Sequence of chain 1.A:
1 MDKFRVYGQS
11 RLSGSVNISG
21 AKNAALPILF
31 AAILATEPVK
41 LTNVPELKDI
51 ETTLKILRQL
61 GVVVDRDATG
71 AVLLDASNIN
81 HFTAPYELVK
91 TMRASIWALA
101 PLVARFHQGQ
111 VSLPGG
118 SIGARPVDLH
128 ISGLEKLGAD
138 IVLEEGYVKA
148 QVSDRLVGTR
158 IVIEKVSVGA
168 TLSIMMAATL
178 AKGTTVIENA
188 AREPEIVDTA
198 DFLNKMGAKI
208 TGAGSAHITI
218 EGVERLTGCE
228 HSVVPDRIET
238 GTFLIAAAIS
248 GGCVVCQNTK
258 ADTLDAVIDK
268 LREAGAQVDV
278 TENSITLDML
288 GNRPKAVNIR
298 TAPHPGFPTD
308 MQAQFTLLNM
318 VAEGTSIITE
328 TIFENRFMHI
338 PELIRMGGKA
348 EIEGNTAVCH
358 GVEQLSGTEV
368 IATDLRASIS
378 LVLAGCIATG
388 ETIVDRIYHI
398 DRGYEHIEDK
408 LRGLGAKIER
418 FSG

Binding-site contacts:
Ligand atom O3D contacts residue ILE329 of chain 1.A at 2.8 Å (h-bond).
Ligand atom C8 contacts residue ASN23 of chain 1.A at 3.5 Å.
Ligand atom C5U contacts residue PRO123 of chain 1.A at 3.5 Å (hydrophobic).
Ligand atom O4 contacts residue ASP307 of chain 1.A at 2.6 Å (salt-bridge).
Ligand atom O7 contacts residue ASN23 of chain 1.A at 3.1 Å.
Ligand atom C6 contacts residue THR306 of chain 1.A at 3.5 Å.
Ligand atom O3 contacts residue ASN23 of chain 1.A at 3.4 Å (h-bond).
Ligand atom O2E contacts residue LEU372 of chain 1.A at 3.4 Å.
Ligand atom C5U contacts residue SER164 of chain 1.A at 3.4 Å.
Ligand atom C4U contacts residue LEU126 of chain 1.A at 3.5 Å (hydrophobic).
Ligand atom O7 contacts residue TRP97 of chain 1.A at 3.5 Å.
Ligand atom C3E contacts residue ARG333 of chain 1.A at 3.3 Å.
Ligand atom O4U contacts residue ASP125 of chain 1.A at 3.2 Å (salt-bridge).
Ligand atom O1A contacts residue SER164 of chain 1.A at 2.6 Å (h-bond).
Ligand atom O1 contacts residue ARG122 of chain 1.A at 3.3 Å (salt-bridge).
Ligand atom O1E contacts residue LYS22 of chain 1.A at 2.5 Å (salt-bridge).
Ligand atom C7 contacts residue ASN23 of chain 1.A at 3.4 Å.
Ligand atom O2A contacts residue VAL165 of chain 1.A at 2.9 Å (h-bond).
Ligand atom N2 contacts residue ASN23 of chain 1.A at 3.5 Å (h-bond).
Ligand atom C4U contacts residue PRO123 of chain 1.A at 3.2 Å (hydrophobic).
Ligand atom O1A contacts residue VAL165 of chain 1.A at 3.5 Å (h-bond).
Ligand atom N3U contacts residue ASP125 of chain 1.A at 2.8 Å (salt-bridge).
Ligand atom O4U contacts residue LEU126 of chain 1.A at 2.7 Å (h-bond).
Ligand atom O1B contacts residue GLY166 of chain 1.A at 3.3 Å (h-bond).
Ligand atom C4U contacts residue ASP125 of chain 1.A at 3.5 Å.
Ligand atom O3 contacts residue ASP307 of chain 1.A at 3.3 Å (salt-bridge).
Ligand atom C2 contacts residue ASN23 of chain 1.A at 3.4 Å.
Ligand atom O4U contacts residue VAL124 of chain 1.A at 3.1 Å.
Ligand atom C4 contacts residue ASP307 of chain 1.A at 3.3 Å.
Ligand atom N3U contacts residue PRO123 of chain 1.A at 3.4 Å (h-bond).
Ligand atom O4 contacts residue PHE330 of chain 1.A at 3.5 Å.
Ligand atom O2B contacts residue ARG122 of chain 1.A at 2.9 Å (salt-bridge).
Ligand atom O4U contacts residue PRO123 of chain 1.A at 3.5 Å (h-bond).
Ligand atom C3D contacts residue ILE329 of chain 1.A at 3.4 Å (hydrophobic).
Ligand atom O2D contacts residue ALA121 of chain 1.A at 2.9 Å (h-bond).
Ligand atom O1E contacts residue ASN23 of chain 1.A at 3.3 Å (h-bond).
Ligand atom C1E contacts residue LYS22 of chain 1.A at 3.5 Å.
Ligand atom O2D contacts residue ARG122 of chain 1.A at 3.4 Å.
Ligand atom N3U contacts residue LEU126 of chain 1.A at 3.5 Å.
Ligand atom O1A contacts residue GLY166 of chain 1.A at 3.3 Å (h-bond).

The small molecule below binds the protein below.
Small molecule (SMILES): CC(=O)N[C@H]1[C@@H](O[P](=O)(O)O[P](=O)(O)OC[C@H]2O[C@@H](n3ccc(=O)[nH]c3=O)[C@H](O)[C@@H]2O)O[C@H](CO)[C@@H](O)[C@@H]1O[C@H](C)C(=O)O